Sequence of chain 1.B:
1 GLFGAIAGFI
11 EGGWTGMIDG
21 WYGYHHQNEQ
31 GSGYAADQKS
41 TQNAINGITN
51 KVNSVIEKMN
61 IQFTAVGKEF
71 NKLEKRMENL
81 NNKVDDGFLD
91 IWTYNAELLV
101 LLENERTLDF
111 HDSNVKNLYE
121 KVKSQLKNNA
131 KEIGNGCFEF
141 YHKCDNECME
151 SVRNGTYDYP

Binding-site contacts:
Ligand atom C2 contacts residue ASN154 of chain 1.B at 4.0 Å.
Ligand atom O4 contacts residue THR156 of chain 1.B at 4.4 Å.
Ligand atom O4 contacts residue ASN154 of chain 1.B at 2.9 Å.
Ligand atom C5 contacts residue ASN154 of chain 1.B at 4.3 Å.
Ligand atom C7 contacts residue GLU147 of chain 1.B at 3.1 Å.
Ligand atom N2 contacts residue GLU147 of chain 1.B at 4.2 Å.
Ligand atom C8 contacts residue GLU147 of chain 1.B at 2.9 Å.
Ligand atom O3 contacts residue ASN154 of chain 1.B at 2.6 Å (h-bond).
Ligand atom C3 contacts residue ASN154 of chain 1.B at 2.9 Å.
Ligand atom N2 contacts residue GLU150 of chain 1.B at 4.4 Å.
Ligand atom C3 contacts residue THR156 of chain 1.B at 4.4 Å.
Ligand atom N2 contacts residue ASN154 of chain 1.B at 4.0 Å.
Ligand atom O7 contacts residue GLU147 of chain 1.B at 2.3 Å (salt-bridge).
Ligand atom C4 contacts residue ASN154 of chain 1.B at 3.6 Å.
Ligand atom O3 contacts residue GLU150 of chain 1.B at 3.5 Å.

This small molecule binds to this protein.
Small molecule (SMILES): CC(=O)N[C@@H]1[C@@H](O)[C@H](O)[C@@H](CO)O[C@H]1O